The protein below binds the small molecule below.
Small molecule (SMILES): O=C(N[C@@H](O)C(=O)O)c1ccccc1

Binding-site contacts:
Ligand atom C10 contacts residue MET293 of chain 1.A at 3.5 Å (hydrophobic).
Ligand atom O2 contacts residue TRP47 of chain 1.A at 4.4 Å.
Ligand atom C10 contacts residue ARG42 of chain 1.A at 3.5 Å.
Ligand atom C7 contacts residue ARG215 of chain 1.A at 3.6 Å.
Ligand atom O4 contacts residue MET293 of chain 1.A at 4.3 Å.
Ligand atom O1 contacts residue MET293 of chain 1.A at 4.2 Å.
Ligand atom O1 contacts residue ARG215 of chain 1.A at 2.8 Å (salt-bridge).
Ligand atom C9 contacts residue HG1 of chain 1.B at 3.5 Å.
Ligand atom O3 contacts residue ARG42 of chain 1.A at 2.9 Å (salt-bridge).
Ligand atom C3 contacts residue TRP47 of chain 1.A at 3.5 Å (hydrophobic).
Ligand atom C10 contacts residue HIS295 of chain 1.A at 4.2 Å.
Ligand atom C2 contacts residue TRP47 of chain 1.A at 3.5 Å (hydrophobic).
Ligand atom O3 contacts residue ALA310 of chain 1.A at 4.3 Å.
Ligand atom O3 contacts residue TRP47 of chain 1.A at 4.0 Å.
Ligand atom O4 contacts residue HG1 of chain 1.B at 3.0 Å.
Ligand atom O2 contacts residue ARG215 of chain 1.A at 4.0 Å.
Ligand atom O2 contacts residue PHE244 of chain 1.A at 4.4 Å.
Ligand atom N1 contacts residue TYR163 of chain 1.A at 3.7 Å.
Ligand atom C9 contacts residue MET293 of chain 1.A at 3.3 Å (hydrophobic).
Ligand atom O2 contacts residue HIS199 of chain 1.A at 3.9 Å.
Ligand atom C9 contacts residue TRP47 of chain 1.A at 4.0 Å (hydrophobic).
Ligand atom O2 contacts residue MET293 of chain 1.A at 3.8 Å.
Ligand atom C10 contacts residue HG1 of chain 1.B at 3.6 Å.
Ligand atom C3 contacts residue TYR163 of chain 1.A at 3.5 Å (hydrophobic).
Ligand atom C10 contacts residue TRP47 of chain 1.A at 3.5 Å (hydrophobic).
Ligand atom C4 contacts residue ARG215 of chain 1.A at 4.2 Å.
Ligand atom C9 contacts residue TYR163 of chain 1.A at 3.6 Å (hydrophobic).
Ligand atom O4 contacts residue TRP47 of chain 1.A at 3.2 Å.
Ligand atom C2 contacts residue TYR163 of chain 1.A at 4.1 Å (hydrophobic).
Ligand atom N1 contacts residue TRP47 of chain 1.A at 3.6 Å.
Ligand atom C7 contacts residue TYR163 of chain 1.A at 3.5 Å (hydrophobic).
Ligand atom O4 contacts residue HIS295 of chain 1.A at 3.7 Å.
Ligand atom O2 contacts residue HIS295 of chain 1.A at 3.9 Å.
Ligand atom O1 contacts residue TYR163 of chain 1.A at 3.4 Å (h-bond).
Ligand atom O4 contacts residue ARG42 of chain 1.A at 2.5 Å (salt-bridge).
Ligand atom C4 contacts residue TYR163 of chain 1.A at 4.2 Å (hydrophobic).
Ligand atom O2 contacts residue TYR163 of chain 1.A at 2.4 Å (h-bond).
Ligand atom O2 contacts residue HG1 of chain 1.B at 2.4 Å.
Ligand atom O4 contacts residue HIS94 of chain 1.A at 3.9 Å.
Ligand atom O3 contacts residue MET293 of chain 1.A at 3.4 Å.

Sequence of chain 1.A:
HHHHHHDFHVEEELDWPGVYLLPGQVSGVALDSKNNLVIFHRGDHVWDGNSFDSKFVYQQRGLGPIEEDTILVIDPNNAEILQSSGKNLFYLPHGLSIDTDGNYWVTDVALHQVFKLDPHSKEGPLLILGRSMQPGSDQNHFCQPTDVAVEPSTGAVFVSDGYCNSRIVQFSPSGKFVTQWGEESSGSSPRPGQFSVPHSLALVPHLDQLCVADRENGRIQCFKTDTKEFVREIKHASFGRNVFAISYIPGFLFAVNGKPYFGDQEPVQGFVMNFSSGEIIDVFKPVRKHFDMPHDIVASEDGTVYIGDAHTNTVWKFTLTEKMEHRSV